A small-molecule ligand and the protein it binds are described below.
Small molecule (SMILES): CC(=O)N[C@@H]1[C@@H](O)[C@H](O)[C@@H](CO)O[C@H]1O

Sequence of chain 1.B:
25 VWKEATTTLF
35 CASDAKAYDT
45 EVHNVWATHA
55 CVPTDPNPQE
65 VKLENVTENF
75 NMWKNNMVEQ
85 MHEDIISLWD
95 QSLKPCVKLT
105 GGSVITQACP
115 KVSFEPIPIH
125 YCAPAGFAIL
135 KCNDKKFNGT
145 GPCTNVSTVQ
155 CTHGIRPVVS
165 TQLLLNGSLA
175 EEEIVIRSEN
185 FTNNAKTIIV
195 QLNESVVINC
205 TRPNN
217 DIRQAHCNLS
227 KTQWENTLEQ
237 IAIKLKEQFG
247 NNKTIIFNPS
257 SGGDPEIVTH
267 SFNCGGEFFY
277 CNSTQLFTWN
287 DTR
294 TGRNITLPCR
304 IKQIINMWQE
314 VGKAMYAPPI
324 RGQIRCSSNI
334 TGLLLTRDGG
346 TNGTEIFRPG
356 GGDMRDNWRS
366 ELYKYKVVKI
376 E

Binding-site contacts:
Ligand atom O7 contacts residue ASN278 of chain 1.B at 4.2 Å.
Ligand atom O5 contacts residue THR280 of chain 1.B at 3.8 Å.
Ligand atom C1 contacts residue THR280 of chain 1.B at 3.6 Å.
Ligand atom C5 contacts residue THR280 of chain 1.B at 4.0 Å.
Ligand atom C4 contacts residue ASN278 of chain 1.B at 4.2 Å.
Ligand atom C7 contacts residue ASN278 of chain 1.B at 3.8 Å.
Ligand atom O5 contacts residue ASN278 of chain 1.B at 2.3 Å (h-bond).
Ligand atom C3 contacts residue ASN278 of chain 1.B at 3.8 Å.
Ligand atom O6 contacts residue THR280 of chain 1.B at 3.6 Å.
Ligand atom N2 contacts residue ASN278 of chain 1.B at 3.0 Å (h-bond).
Ligand atom C5 contacts residue ASN278 of chain 1.B at 3.6 Å.
Ligand atom C2 contacts residue ASN278 of chain 1.B at 2.5 Å.
Ligand atom C1 contacts residue ASN278 of chain 1.B at 1.5 Å.